Binding-site contacts:
Ligand atom C3 contacts residue ARG312 of chain 1.A at 4.0 Å.
Ligand atom C5 contacts residue ARG312 of chain 1.A at 4.1 Å.
Ligand atom O3 contacts residue ARG312 of chain 1.A at 3.2 Å (salt-bridge).
Ligand atom O5 contacts residue ILE310 of chain 1.A at 3.7 Å.
Ligand atom O2 contacts residue ILE250 of chain 1.A at 4.0 Å.
Ligand atom C1 contacts residue ILE310 of chain 1.A at 4.4 Å (hydrophobic).
Ligand atom O1 contacts residue ASP57 of chain 1.A at 3.0 Å (salt-bridge).
Ligand atom O2 contacts residue ASP57 of chain 1.A at 2.6 Å (salt-bridge).
Ligand atom C2 contacts residue ASP57 of chain 1.A at 3.6 Å.
Ligand atom O2 contacts residue ARG60 of chain 1.A at 4.2 Å.
Ligand atom O3 contacts residue ILE250 of chain 1.A at 3.8 Å.
Ligand atom C2 contacts residue ILE250 of chain 1.A at 3.8 Å (hydrophobic).
Ligand atom C5 contacts residue ILE310 of chain 1.A at 4.3 Å (hydrophobic).
Ligand atom O1 contacts residue ILE310 of chain 1.A at 4.4 Å.
Ligand atom C4 contacts residue ILE310 of chain 1.A at 4.4 Å (hydrophobic).
Ligand atom O2 contacts residue XYS1 of chain 1.CA at 3.7 Å.
Ligand atom C4 contacts residue ARG312 of chain 1.A at 3.1 Å.
Ligand atom C1 contacts residue ASP57 of chain 1.A at 3.6 Å.
Ligand atom O4 contacts residue ARG312 of chain 1.A at 3.0 Å (salt-bridge).
Ligand atom C3 contacts residue ILE250 of chain 1.A at 4.3 Å (hydrophobic).
Ligand atom C2 contacts residue ILE310 of chain 1.A at 4.5 Å (hydrophobic).

This protein binds this small molecule.
Small molecule (SMILES): O[C@@H]1[C@@H](O)[C@H](O)OC[C@H]1O

Sequence of chain 1.A:
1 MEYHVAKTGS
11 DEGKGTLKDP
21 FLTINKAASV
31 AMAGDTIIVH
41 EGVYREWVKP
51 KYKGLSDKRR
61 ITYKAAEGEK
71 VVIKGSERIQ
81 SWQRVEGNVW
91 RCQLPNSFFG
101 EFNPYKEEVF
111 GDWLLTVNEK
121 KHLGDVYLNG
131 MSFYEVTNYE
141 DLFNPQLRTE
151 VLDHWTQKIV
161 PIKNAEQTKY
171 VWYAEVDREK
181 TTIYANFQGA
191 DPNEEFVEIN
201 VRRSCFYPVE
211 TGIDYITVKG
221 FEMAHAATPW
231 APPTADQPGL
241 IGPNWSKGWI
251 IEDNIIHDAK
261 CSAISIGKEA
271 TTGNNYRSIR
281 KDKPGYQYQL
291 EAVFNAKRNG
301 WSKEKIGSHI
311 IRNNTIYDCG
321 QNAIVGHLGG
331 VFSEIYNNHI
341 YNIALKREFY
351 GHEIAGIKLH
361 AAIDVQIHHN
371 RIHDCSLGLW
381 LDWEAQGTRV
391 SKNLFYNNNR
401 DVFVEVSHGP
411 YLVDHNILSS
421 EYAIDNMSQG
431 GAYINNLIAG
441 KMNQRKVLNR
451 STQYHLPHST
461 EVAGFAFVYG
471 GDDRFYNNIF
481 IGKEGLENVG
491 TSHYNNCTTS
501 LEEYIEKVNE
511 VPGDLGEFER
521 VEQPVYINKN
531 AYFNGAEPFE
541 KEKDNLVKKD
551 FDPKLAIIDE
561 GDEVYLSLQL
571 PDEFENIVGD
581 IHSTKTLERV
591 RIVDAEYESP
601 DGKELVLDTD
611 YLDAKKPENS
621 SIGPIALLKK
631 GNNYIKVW